The protein below binds the small molecule below.
Small molecule (SMILES): CC(C)CCC[C@@H](C)[C@H]1CC[C@H]2[C@@H]3CC=C4C[C@@H](O)CC[C@]4(C)[C@H]3CC[C@]12C

Binding-site contacts:
Ligand atom C5 contacts residue GLN276 of chain 1.A at 3.9 Å.
Ligand atom C4 contacts residue GLN276 of chain 1.A at 3.3 Å.
Ligand atom C19 contacts residue GLN276 of chain 1.A at 3.5 Å.
Ligand atom C11 contacts residue CLR1 of chain 1.J at 3.9 Å.
Ligand atom C26 contacts residue ILE290 of chain 1.A at 3.8 Å (hydrophobic).
Ligand atom C16 contacts residue PHE283 of chain 1.A at 4.2 Å (hydrophobic).
Ligand atom C27 contacts residue LEU287 of chain 1.A at 3.8 Å (hydrophobic).
Ligand atom C21 contacts residue CLR1 of chain 1.J at 4.0 Å.
Ligand atom O1 contacts residue GLN276 of chain 1.A at 4.3 Å.
Ligand atom C22 contacts residue PHE283 of chain 1.A at 4.3 Å (hydrophobic).
Ligand atom C18 contacts residue ALA280 of chain 1.A at 3.8 Å (hydrophobic).
Ligand atom C25 contacts residue LEU287 of chain 1.A at 3.9 Å (hydrophobic).
Ligand atom C23 contacts residue PHE283 of chain 1.A at 4.5 Å (hydrophobic).
Ligand atom C15 contacts residue PHE283 of chain 1.A at 3.7 Å (hydrophobic).
Ligand atom C26 contacts residue LEU287 of chain 1.A at 4.2 Å (hydrophobic).
Ligand atom C12 contacts residue CLR1 of chain 1.J at 3.8 Å.
Ligand atom C18 contacts residue PHE283 of chain 1.A at 3.7 Å (hydrophobic).
Ligand atom C6 contacts residue GLN276 of chain 1.A at 4.2 Å.
Ligand atom C27 contacts residue CLR1 of chain 1.J at 3.8 Å.
Ligand atom C11 contacts residue ALA280 of chain 1.A at 4.5 Å (hydrophobic).
Ligand atom C19 contacts residue ALA280 of chain 1.A at 4.1 Å (hydrophobic).
Ligand atom C20 contacts residue PHE283 of chain 1.A at 4.1 Å (hydrophobic).

Sequence of chain 1.A:
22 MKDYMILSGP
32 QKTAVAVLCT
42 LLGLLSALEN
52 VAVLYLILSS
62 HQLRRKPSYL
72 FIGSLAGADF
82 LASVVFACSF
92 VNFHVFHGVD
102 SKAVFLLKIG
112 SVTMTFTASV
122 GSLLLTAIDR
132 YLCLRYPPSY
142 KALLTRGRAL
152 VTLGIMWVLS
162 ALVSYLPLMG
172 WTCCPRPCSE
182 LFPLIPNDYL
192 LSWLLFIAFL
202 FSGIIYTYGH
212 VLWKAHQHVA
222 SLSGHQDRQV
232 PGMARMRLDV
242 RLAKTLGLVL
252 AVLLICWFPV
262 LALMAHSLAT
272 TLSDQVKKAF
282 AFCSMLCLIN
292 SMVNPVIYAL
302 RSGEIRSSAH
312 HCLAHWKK